Binding-site contacts:
Ligand atom C contacts residue ZDC1 of chain 1.L at 2.9 Å.
Ligand atom O contacts residue ZDC1 of chain 1.L at 3.2 Å.
Ligand atom N contacts residue ZDC1 of chain 1.L at 1.3 Å.
Ligand atom N contacts residue SER23 of chain 1.A at 2.8 Å (h-bond).
Ligand atom C contacts residue SER23 of chain 1.A at 4.2 Å.
Ligand atom CA contacts residue ZDC1 of chain 1.L at 2.4 Å.
Ligand atom CA contacts residue SER23 of chain 1.A at 2.9 Å.

Sequence of chain 1.A:
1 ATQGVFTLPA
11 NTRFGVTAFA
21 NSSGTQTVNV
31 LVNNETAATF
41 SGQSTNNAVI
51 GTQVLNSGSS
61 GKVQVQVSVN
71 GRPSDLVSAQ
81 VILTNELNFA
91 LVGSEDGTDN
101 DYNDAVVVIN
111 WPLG

A small-molecule ligand and the protein it binds are described below.
Small molecule (SMILES): NCC(=O)O